Sequence of chain 1.A:
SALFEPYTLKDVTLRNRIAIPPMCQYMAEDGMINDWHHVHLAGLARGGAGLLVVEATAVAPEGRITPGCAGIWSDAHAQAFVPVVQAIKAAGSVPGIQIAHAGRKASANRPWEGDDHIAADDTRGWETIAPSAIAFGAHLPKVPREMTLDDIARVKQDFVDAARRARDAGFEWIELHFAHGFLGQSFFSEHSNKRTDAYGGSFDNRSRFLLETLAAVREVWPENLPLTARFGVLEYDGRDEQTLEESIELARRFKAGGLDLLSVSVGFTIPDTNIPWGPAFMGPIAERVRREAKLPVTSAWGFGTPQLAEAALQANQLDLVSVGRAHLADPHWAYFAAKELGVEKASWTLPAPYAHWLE

Binding-site contacts:
Ligand atom C9 contacts residue MET30 of chain 1.A at 3.9 Å (hydrophobic).
Ligand atom C5 contacts residue ALA94 of chain 2.A at 3.5 Å (hydrophobic).
Ligand atom O2 contacts residue MET30 of chain 1.A at 3.5 Å.
Ligand atom C6 contacts residue ALA93 of chain 2.A at 3.7 Å (hydrophobic).
Ligand atom C6 contacts residue PRO354 of chain 2.A at 3.8 Å (hydrophobic).
Ligand atom C8 contacts residue MET30 of chain 1.A at 3.8 Å (hydrophobic).
Ligand atom O1 contacts residue TRP39 of chain 1.A at 4.3 Å.
Ligand atom C7 contacts residue TRP39 of chain 1.A at 4.5 Å (hydrophobic).
Ligand atom C3 contacts residue ALA94 of chain 2.A at 4.4 Å (hydrophobic).
Ligand atom C9 contacts residue TRP39 of chain 1.A at 3.9 Å (hydrophobic).
Ligand atom C5 contacts residue TRP39 of chain 1.A at 3.7 Å (hydrophobic).
Ligand atom C2 contacts residue TRP39 of chain 1.A at 4.1 Å (hydrophobic).
Ligand atom C5 contacts residue ALA93 of chain 2.A at 3.5 Å (hydrophobic).
Ligand atom C4 contacts residue ALA93 of chain 2.A at 3.7 Å (hydrophobic).
Ligand atom C2 contacts residue ALA93 of chain 2.A at 4.1 Å (hydrophobic).
Ligand atom C6 contacts residue TRP39 of chain 1.A at 4.1 Å (hydrophobic).
Ligand atom C3 contacts residue ALA93 of chain 2.A at 4.0 Å (hydrophobic).
Ligand atom C6 contacts residue ALA94 of chain 2.A at 3.9 Å (hydrophobic).
Ligand atom C3 contacts residue TRP39 of chain 1.A at 3.8 Å (hydrophobic).
Ligand atom C4 contacts residue ARG49 of chain 2.A at 4.5 Å.
Ligand atom C9 contacts residue ALA93 of chain 2.A at 4.1 Å (hydrophobic).
Ligand atom C7 contacts residue PRO354 of chain 2.A at 4.0 Å (hydrophobic).
Ligand atom C1 contacts residue MET30 of chain 1.A at 4.3 Å (hydrophobic).
Ligand atom C2 contacts residue ARG49 of chain 2.A at 3.7 Å.
Ligand atom C8 contacts residue ALA93 of chain 2.A at 4.3 Å (hydrophobic).
Ligand atom C1 contacts residue TRP39 of chain 1.A at 4.3 Å (hydrophobic).
Ligand atom C7 contacts residue ALA93 of chain 2.A at 4.1 Å (hydrophobic).
Ligand atom O1 contacts residue ASN37 of chain 1.A at 4.4 Å.
Ligand atom C5 contacts residue ARG49 of chain 2.A at 4.2 Å.
Ligand atom C4 contacts residue TRP39 of chain 1.A at 3.7 Å (hydrophobic).
Ligand atom C4 contacts residue ALA94 of chain 2.A at 4.4 Å (hydrophobic).
Ligand atom C5 contacts residue PRO354 of chain 2.A at 4.4 Å (hydrophobic).
Ligand atom C3 contacts residue ARG49 of chain 2.A at 3.7 Å.
Ligand atom O2 contacts residue TRP39 of chain 1.A at 4.2 Å.

A protein and the small-molecule ligand that binds it are described below.
Small molecule (SMILES): O=c1ccc2ccccc2o1

Sequence of chain 2.A:
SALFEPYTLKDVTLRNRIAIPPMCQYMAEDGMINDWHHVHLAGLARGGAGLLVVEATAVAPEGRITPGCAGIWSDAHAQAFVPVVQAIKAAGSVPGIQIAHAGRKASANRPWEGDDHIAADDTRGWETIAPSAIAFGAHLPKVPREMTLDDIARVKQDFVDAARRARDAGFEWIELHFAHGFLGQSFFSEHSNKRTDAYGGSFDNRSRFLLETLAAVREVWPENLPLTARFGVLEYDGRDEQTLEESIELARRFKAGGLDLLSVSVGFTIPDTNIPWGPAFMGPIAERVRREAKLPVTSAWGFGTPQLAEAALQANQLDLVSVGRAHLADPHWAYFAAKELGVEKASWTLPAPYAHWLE